This protein binds this small molecule.
Small molecule (SMILES): Nc1nc2c(ncn2[C@@H]2O[C@H](CO[P](=O)(O)O[P](=O)(O)OP(O)(O)=S)[C@@H](O)[C@H]2O)c(=O)[nH]1

Binding-site contacts:
Ligand atom C2 contacts residue ASN204 of chain 1.K at 3.6 Å.
Ligand atom C2' contacts residue ASP177 of chain 1.K at 3.8 Å.
Ligand atom S1G contacts residue GLU254 of chain 1.J at 3.1 Å (salt-bridge).
Ligand atom C6 contacts residue ASN226 of chain 1.K at 3.7 Å.
Ligand atom O2A contacts residue CYS12 of chain 1.K at 2.8 Å (h-bond).
Ligand atom O1B contacts residue GLY141 of chain 1.K at 3.5 Å.
Ligand atom O1B contacts residue GLY144 of chain 1.K at 3.2 Å (h-bond).
Ligand atom N2 contacts residue ASN204 of chain 1.K at 2.9 Å (h-bond).
Ligand atom N3 contacts residue ASN204 of chain 1.K at 3.0 Å (h-bond).
Ligand atom O2' contacts residue ASP177 of chain 1.K at 3.3 Å (salt-bridge).
Ligand atom C5 contacts residue CYS12 of chain 1.K at 3.9 Å (hydrophobic).
Ligand atom C8 contacts residue CYS12 of chain 1.K at 3.8 Å (hydrophobic).
Ligand atom C2' contacts residue TYR222 of chain 1.K at 3.6 Å (hydrophobic).
Ligand atom O5' contacts residue SER138 of chain 1.K at 3.5 Å (h-bond).
Ligand atom N2 contacts residue ASN226 of chain 1.K at 3.6 Å (h-bond).
Ligand atom C4 contacts residue ASN204 of chain 1.K at 3.8 Å.
Ligand atom O3G contacts residue GLY141 of chain 1.K at 3.8 Å.
Ligand atom O3G contacts residue ASN99 of chain 1.K at 3.7 Å.
Ligand atom O1B contacts residue THR143 of chain 1.K at 3.1 Å (h-bond).
Ligand atom O2B contacts residue THR143 of chain 1.K at 3.3 Å.
Ligand atom O6 contacts residue ASN226 of chain 1.K at 3.6 Å (h-bond).
Ligand atom C3' contacts residue ASP177 of chain 1.K at 3.4 Å.
Ligand atom O2' contacts residue ASN204 of chain 1.K at 3.4 Å (h-bond).
Ligand atom N7 contacts residue CYS12 of chain 1.K at 3.7 Å.
Ligand atom O2G contacts residue THR143 of chain 1.K at 3.1 Å.
Ligand atom O2B contacts residue GLY10 of chain 1.K at 3.3 Å.
Ligand atom C4' contacts residue SER138 of chain 1.K at 3.8 Å.
Ligand atom O4' contacts residue SER138 of chain 1.K at 3.0 Å (h-bond).
Ligand atom O1B contacts residue GLY142 of chain 1.K at 3.1 Å (h-bond).
Ligand atom PB contacts residue THR143 of chain 1.K at 3.8 Å.
Ligand atom O3' contacts residue ASP177 of chain 1.K at 3.2 Å.
Ligand atom O6 contacts residue GLN15 of chain 1.K at 2.7 Å (h-bond).
Ligand atom C2 contacts residue ASN226 of chain 1.K at 3.7 Å.
Ligand atom N1 contacts residue ASN226 of chain 1.K at 2.9 Å (h-bond).
Ligand atom O2G contacts residue GLU69 of chain 1.K at 3.0 Å (salt-bridge).
Ligand atom O2A contacts residue GLN11 of chain 1.K at 3.2 Å.
Ligand atom O2B contacts residue GLN11 of chain 1.K at 2.9 Å (h-bond).
Ligand atom O2' contacts residue TYR222 of chain 1.K at 3.0 Å (h-bond).
Ligand atom O3G contacts residue THR143 of chain 1.K at 3.4 Å (h-bond).
Ligand atom O3G contacts residue GLY142 of chain 1.K at 2.8 Å (h-bond).

Sequence of chain 1.J:
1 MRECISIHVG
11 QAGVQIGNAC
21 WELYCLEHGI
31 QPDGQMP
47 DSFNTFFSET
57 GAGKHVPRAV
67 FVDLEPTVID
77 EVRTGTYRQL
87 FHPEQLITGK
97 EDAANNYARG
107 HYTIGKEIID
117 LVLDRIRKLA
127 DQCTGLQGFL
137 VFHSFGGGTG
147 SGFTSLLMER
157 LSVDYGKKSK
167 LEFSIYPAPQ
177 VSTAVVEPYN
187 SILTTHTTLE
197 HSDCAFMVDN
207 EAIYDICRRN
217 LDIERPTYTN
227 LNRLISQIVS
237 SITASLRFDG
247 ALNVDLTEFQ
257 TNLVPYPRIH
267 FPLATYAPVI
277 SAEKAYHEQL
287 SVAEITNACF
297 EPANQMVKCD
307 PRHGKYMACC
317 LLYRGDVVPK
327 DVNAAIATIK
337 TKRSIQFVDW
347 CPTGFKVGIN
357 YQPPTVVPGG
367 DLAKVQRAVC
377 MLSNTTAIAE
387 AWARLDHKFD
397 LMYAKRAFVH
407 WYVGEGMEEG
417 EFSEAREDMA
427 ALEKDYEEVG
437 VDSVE

Sequence of chain 1.K:
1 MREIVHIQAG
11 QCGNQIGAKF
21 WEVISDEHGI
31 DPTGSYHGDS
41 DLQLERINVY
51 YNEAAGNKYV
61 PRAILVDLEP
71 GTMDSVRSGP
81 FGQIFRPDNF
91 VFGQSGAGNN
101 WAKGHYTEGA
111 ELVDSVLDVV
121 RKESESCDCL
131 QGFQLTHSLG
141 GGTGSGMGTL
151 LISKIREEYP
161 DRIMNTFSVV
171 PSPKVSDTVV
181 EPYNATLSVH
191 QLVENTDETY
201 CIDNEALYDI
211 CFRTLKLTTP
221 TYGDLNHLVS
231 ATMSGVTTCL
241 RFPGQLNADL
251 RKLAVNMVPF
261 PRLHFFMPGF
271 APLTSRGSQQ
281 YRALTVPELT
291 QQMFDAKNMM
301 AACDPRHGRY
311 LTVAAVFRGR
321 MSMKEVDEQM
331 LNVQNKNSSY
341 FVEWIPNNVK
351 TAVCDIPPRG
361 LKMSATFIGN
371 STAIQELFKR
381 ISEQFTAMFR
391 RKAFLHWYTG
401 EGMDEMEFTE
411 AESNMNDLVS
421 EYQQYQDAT